Binding-site contacts:
Ligand atom O5 contacts residue ASN546 of chain 1.D at 2.3 Å (h-bond).
Ligand atom N2 contacts residue ASN546 of chain 1.D at 2.9 Å (h-bond).
Ligand atom O3 contacts residue SER420 of chain 1.D at 3.7 Å.
Ligand atom C7 contacts residue LYS416 of chain 1.D at 4.0 Å.
Ligand atom C8 contacts residue SER420 of chain 1.D at 3.3 Å.
Ligand atom O7 contacts residue LYS416 of chain 1.D at 3.8 Å.
Ligand atom O7 contacts residue SER420 of chain 1.D at 4.4 Å.
Ligand atom C8 contacts residue LYS416 of chain 1.D at 3.4 Å.
Ligand atom C7 contacts residue SER420 of chain 1.D at 3.8 Å.
Ligand atom C7 contacts residue SER545 of chain 1.D at 4.3 Å.
Ligand atom C7 contacts residue ASN546 of chain 1.D at 3.4 Å.
Ligand atom O6 contacts residue SER420 of chain 1.D at 3.9 Å.
Ligand atom C8 contacts residue ASP543 of chain 1.D at 3.7 Å.
Ligand atom C5 contacts residue ASN546 of chain 1.D at 3.7 Å.
Ligand atom C3 contacts residue ASN546 of chain 1.D at 3.8 Å.
Ligand atom N2 contacts residue SER420 of chain 1.D at 4.0 Å.
Ligand atom C8 contacts residue SER545 of chain 1.D at 3.7 Å.
Ligand atom C2 contacts residue ASN546 of chain 1.D at 2.5 Å.
Ligand atom C1 contacts residue ASN546 of chain 1.D at 1.4 Å.
Ligand atom O7 contacts residue ASN546 of chain 1.D at 3.3 Å (h-bond).
Ligand atom C4 contacts residue ASN546 of chain 1.D at 4.2 Å.

Sequence of chain 1.D:
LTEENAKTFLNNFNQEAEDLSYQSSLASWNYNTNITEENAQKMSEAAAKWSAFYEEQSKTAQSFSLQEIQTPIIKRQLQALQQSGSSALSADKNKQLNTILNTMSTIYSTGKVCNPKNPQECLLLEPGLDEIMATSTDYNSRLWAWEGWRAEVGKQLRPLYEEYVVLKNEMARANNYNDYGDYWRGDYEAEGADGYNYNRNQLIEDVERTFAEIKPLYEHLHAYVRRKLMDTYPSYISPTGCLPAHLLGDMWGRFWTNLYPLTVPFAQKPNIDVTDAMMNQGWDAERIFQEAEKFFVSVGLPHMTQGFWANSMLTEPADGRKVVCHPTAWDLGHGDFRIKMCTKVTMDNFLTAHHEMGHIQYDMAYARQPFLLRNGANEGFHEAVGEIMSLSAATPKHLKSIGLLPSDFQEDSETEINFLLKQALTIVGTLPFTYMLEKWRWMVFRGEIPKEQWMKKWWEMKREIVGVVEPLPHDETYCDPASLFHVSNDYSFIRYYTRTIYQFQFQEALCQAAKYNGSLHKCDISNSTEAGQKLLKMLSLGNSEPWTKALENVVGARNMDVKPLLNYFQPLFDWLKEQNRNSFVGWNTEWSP

This small molecule binds to this protein.
Small molecule (SMILES): CC(=O)N[C@H]1[C@H](O[C@H]2[C@H](O)[C@@H](NC(C)=O)CO[C@@H]2CO)O[C@H](CO)[C@@H](O[C@@H]2O[C@H](CO)[C@@H](O)[C@H](O)[C@@H]2O)[C@@H]1O